Binding-site contacts:
Ligand atom C8 contacts residue HIS75 of chain 1.R at 3.5 Å.
Ligand atom C8 contacts residue ASN79 of chain 1.R at 3.0 Å.
Ligand atom O7 contacts residue GLU108 of chain 1.G at 3.8 Å.
Ligand atom C7 contacts residue GLU108 of chain 1.G at 4.4 Å.
Ligand atom N2 contacts residue ASN82 of chain 1.R at 2.9 Å (h-bond).
Ligand atom O7 contacts residue ASN79 of chain 1.R at 2.6 Å (h-bond).
Ligand atom C1 contacts residue ASN82 of chain 1.R at 1.5 Å.
Ligand atom O7 contacts residue ASN82 of chain 1.R at 3.4 Å (h-bond).
Ligand atom C7 contacts residue HIS75 of chain 1.R at 4.4 Å.
Ligand atom C8 contacts residue ASN82 of chain 1.R at 4.4 Å.
Ligand atom C7 contacts residue ASN79 of chain 1.R at 3.2 Å.
Ligand atom C8 contacts residue GLU108 of chain 1.G at 4.4 Å.
Ligand atom C4 contacts residue ASN82 of chain 1.R at 4.4 Å.
Ligand atom C8 contacts residue GLY78 of chain 1.R at 4.0 Å.
Ligand atom C2 contacts residue ASN82 of chain 1.R at 2.6 Å.
Ligand atom C7 contacts residue ASN82 of chain 1.R at 3.3 Å.
Ligand atom N2 contacts residue ASN79 of chain 1.R at 4.4 Å.
Ligand atom C5 contacts residue ASN82 of chain 1.R at 3.8 Å.
Ligand atom C3 contacts residue ASN82 of chain 1.R at 3.9 Å.
Ligand atom O5 contacts residue ASN82 of chain 1.R at 2.4 Å (h-bond).

This small molecule binds to this protein.
Small molecule (SMILES): CC(=O)N[C@@H]1[C@@H](O)[C@H](O)[C@@H](CO)O[C@H]1O

Sequence of chain 1.R:
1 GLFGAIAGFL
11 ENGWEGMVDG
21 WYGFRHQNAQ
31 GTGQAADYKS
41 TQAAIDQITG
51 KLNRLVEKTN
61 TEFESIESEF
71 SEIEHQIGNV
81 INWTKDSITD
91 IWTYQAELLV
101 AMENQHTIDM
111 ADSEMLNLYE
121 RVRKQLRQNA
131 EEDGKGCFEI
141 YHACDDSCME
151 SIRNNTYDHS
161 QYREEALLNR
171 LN

Sequence of chain 1.G:
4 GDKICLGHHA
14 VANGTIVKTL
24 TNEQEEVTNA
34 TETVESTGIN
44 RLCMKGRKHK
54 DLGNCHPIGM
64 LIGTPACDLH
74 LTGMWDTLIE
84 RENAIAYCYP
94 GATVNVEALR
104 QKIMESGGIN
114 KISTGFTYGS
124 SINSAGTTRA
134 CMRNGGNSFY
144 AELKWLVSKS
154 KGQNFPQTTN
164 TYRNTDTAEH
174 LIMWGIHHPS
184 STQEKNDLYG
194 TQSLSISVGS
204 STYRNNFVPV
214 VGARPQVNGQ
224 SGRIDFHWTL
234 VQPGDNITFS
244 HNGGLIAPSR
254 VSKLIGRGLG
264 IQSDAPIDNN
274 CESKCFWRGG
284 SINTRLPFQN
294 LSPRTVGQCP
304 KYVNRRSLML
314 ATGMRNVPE